Binding-site contacts:
Ligand atom OP2 contacts residue ASP242 of chain 53.A at 3.9 Å.
Ligand atom C2' contacts residue LYS25 of chain 53.C at 3.8 Å.
Ligand atom C5' contacts residue ASP242 of chain 53.A at 4.4 Å.

Sequence of chain 53.C:
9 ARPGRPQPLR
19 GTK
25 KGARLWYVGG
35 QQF

Sequence of chain 53.A:
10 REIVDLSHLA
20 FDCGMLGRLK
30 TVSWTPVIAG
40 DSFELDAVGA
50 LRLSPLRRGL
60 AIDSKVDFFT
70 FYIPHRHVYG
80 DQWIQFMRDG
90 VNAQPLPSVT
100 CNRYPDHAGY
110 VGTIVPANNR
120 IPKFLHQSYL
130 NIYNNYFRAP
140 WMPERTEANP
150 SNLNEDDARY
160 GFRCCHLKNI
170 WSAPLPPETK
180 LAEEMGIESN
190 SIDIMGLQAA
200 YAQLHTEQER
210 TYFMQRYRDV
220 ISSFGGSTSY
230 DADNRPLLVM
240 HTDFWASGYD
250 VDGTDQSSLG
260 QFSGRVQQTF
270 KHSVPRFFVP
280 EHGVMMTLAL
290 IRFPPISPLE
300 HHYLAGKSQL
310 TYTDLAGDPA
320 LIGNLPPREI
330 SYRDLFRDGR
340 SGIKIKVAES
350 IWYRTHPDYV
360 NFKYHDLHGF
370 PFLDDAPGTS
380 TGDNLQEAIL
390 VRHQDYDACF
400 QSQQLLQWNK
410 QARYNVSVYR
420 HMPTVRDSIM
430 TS

A small-molecule ligand and the protein it binds are described below.
Small molecule (SMILES): Nc1ccn([C@H]2C[C@H](O)[C@@H](COP(=O)(O)O)O2)c(=O)n1